A small-molecule ligand and the protein it binds are described below.
Small molecule (SMILES): CC(=O)NCCCCCCNC(C)=O

Binding-site contacts:
Ligand atom O1 contacts residue ASN88 of chain 1.A at 3.0 Å (h-bond).
Ligand atom O1 contacts residue CYS84 of chain 1.A at 3.8 Å.
Ligand atom C6 contacts residue VAL94 of chain 1.A at 4.4 Å (hydrophobic).
Ligand atom N contacts residue LEU40 of chain 1.A at 4.3 Å.
Ligand atom C8 contacts residue VAL35 of chain 1.A at 3.8 Å (hydrophobic).
Ligand atom C6 contacts residue ASN88 of chain 1.A at 3.6 Å.
Ligand atom C9 contacts residue CYS84 of chain 1.A at 4.2 Å (hydrophobic).
Ligand atom C9 contacts residue VAL94 of chain 1.A at 4.2 Å (hydrophobic).
Ligand atom C1 contacts residue TRP29 of chain 1.A at 3.6 Å (hydrophobic).
Ligand atom C5 contacts residue VAL94 of chain 1.A at 4.0 Å (hydrophobic).
Ligand atom C7 contacts residue ASN88 of chain 1.A at 4.3 Å.
Ligand atom C8 contacts residue CYS84 of chain 1.A at 4.2 Å (hydrophobic).
Ligand atom C7 contacts residue LEU42 of chain 1.A at 4.0 Å (hydrophobic).
Ligand atom C9 contacts residue PRO30 of chain 1.A at 3.9 Å (hydrophobic).
Ligand atom O1 contacts residue VAL35 of chain 1.A at 4.3 Å.
Ligand atom C contacts residue LEU40 of chain 1.A at 3.5 Å (hydrophobic).
Ligand atom C7 contacts residue VAL35 of chain 1.A at 4.2 Å (hydrophobic).
Ligand atom N1 contacts residue VAL35 of chain 1.A at 3.6 Å.
Ligand atom C8 contacts residue ASN88 of chain 1.A at 4.0 Å.
Ligand atom C8 contacts residue VAL94 of chain 1.A at 4.2 Å (hydrophobic).
Ligand atom C9 contacts residue PHE31 of chain 1.A at 3.6 Å (hydrophobic).
Ligand atom O contacts residue TRP29 of chain 1.A at 3.7 Å.
Ligand atom N contacts residue TRP29 of chain 1.A at 3.8 Å.
Ligand atom C3 contacts residue TRP29 of chain 1.A at 4.3 Å (hydrophobic).
Ligand atom C9 contacts residue VAL35 of chain 1.A at 3.9 Å (hydrophobic).
Ligand atom O contacts residue LEU40 of chain 1.A at 4.1 Å.
Ligand atom C2 contacts residue TRP29 of chain 1.A at 4.3 Å (hydrophobic).
Ligand atom C6 contacts residue LEU42 of chain 1.A at 4.4 Å (hydrophobic).
Ligand atom C contacts residue TRP29 of chain 1.A at 4.1 Å (hydrophobic).
Ligand atom N1 contacts residue VAL94 of chain 1.A at 4.4 Å.
Ligand atom C1 contacts residue LEU40 of chain 1.A at 4.0 Å (hydrophobic).

Sequence of chain 1.A:
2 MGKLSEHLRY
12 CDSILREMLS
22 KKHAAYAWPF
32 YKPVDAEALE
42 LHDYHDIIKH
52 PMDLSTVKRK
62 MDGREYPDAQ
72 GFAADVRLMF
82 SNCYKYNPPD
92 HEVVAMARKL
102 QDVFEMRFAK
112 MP